Binding-site contacts:
Ligand atom CAI contacts residue VAL192 of chain 1.A at 3.8 Å (hydrophobic).
Ligand atom CAM contacts residue PRO177 of chain 1.A at 3.7 Å (hydrophobic).
Ligand atom CAA contacts residue SER178 of chain 1.A at 3.5 Å.
Ligand atom CAS contacts residue ASN228 of chain 1.A at 3.8 Å.
Ligand atom CAL contacts residue PHE155 of chain 1.A at 3.7 Å (hydrophobic).
Ligand atom CBA contacts residue TRP203 of chain 1.A at 3.5 Å (hydrophobic).
Ligand atom CAH contacts residue ASP112 of chain 1.A at 3.4 Å.
Ligand atom CAD contacts residue PHE137 of chain 1.A at 3.8 Å (hydrophobic).
Ligand atom CAK contacts residue PHE135 of chain 1.A at 3.7 Å (hydrophobic).
Ligand atom OAW contacts residue MET195 of chain 1.A at 3.2 Å.
Ligand atom CAJ contacts residue PHE155 of chain 1.A at 3.7 Å (hydrophobic).
Ligand atom CAA contacts residue TYR153 of chain 1.A at 3.9 Å (hydrophobic).
Ligand atom OAC contacts residue ILE113 of chain 1.A at 3.3 Å (h-bond).
Ligand atom CAE contacts residue GLN202 of chain 1.A at 3.4 Å.
Ligand atom NAT contacts residue PHE155 of chain 1.A at 3.9 Å.
Ligand atom CAS contacts residue TYR201 of chain 1.A at 3.6 Å (hydrophobic).
Ligand atom NBD contacts residue ASN228 of chain 1.A at 3.9 Å.
Ligand atom NBC contacts residue TRP203 of chain 1.A at 3.8 Å.
Ligand atom CAA contacts residue PRO177 of chain 1.A at 3.2 Å (hydrophobic).
Ligand atom CAS contacts residue TRP203 of chain 1.A at 3.4 Å (hydrophobic).
Ligand atom CAA contacts residue VAL179 of chain 1.A at 3.4 Å (hydrophobic).
Ligand atom NBD contacts residue TRP203 of chain 1.A at 3.2 Å.
Ligand atom CAG contacts residue GLN202 of chain 1.A at 3.4 Å.
Ligand atom CAN contacts residue ILE111 of chain 1.A at 3.6 Å (hydrophobic).
Ligand atom CAF contacts residue ASP112 of chain 1.A at 3.6 Å.
Ligand atom CAI contacts residue PHE135 of chain 1.A at 3.7 Å (hydrophobic).
Ligand atom CAE contacts residue ASN228 of chain 1.A at 3.4 Å.
Ligand atom CAJ contacts residue ILE24 of chain 1.C at 3.9 Å (hydrophobic).
Ligand atom CAX contacts residue TRP203 of chain 1.A at 3.5 Å (hydrophobic).
Ligand atom CAG contacts residue TRP203 of chain 1.A at 3.7 Å (hydrophobic).
Ligand atom CAG contacts residue ASN228 of chain 1.A at 3.2 Å.
Ligand atom CBA contacts residue ASN228 of chain 1.A at 3.7 Å.
Ligand atom OAC contacts residue ASP112 of chain 1.A at 3.7 Å.
Ligand atom CAM contacts residue PHE155 of chain 1.A at 3.8 Å (hydrophobic).
Ligand atom CAN contacts residue PHE135 of chain 1.A at 3.7 Å (hydrophobic).
Ligand atom CAO contacts residue ILE111 of chain 1.A at 3.8 Å (hydrophobic).
Ligand atom CAH contacts residue THR114 of chain 1.A at 3.8 Å.
Ligand atom OAC contacts residue TRP203 of chain 1.A at 3.9 Å.
Ligand atom CAF contacts residue THR114 of chain 1.A at 3.6 Å.
Ligand atom CAR contacts residue TYR201 of chain 1.A at 3.4 Å (hydrophobic).

This small molecule binds to this protein.
Small molecule (SMILES): CCO/N=C/c1ccc(OCC[C@@H](C)CCN2CCN(c3ccncc3)C2=O)cc1

Sequence of chain 1.A:
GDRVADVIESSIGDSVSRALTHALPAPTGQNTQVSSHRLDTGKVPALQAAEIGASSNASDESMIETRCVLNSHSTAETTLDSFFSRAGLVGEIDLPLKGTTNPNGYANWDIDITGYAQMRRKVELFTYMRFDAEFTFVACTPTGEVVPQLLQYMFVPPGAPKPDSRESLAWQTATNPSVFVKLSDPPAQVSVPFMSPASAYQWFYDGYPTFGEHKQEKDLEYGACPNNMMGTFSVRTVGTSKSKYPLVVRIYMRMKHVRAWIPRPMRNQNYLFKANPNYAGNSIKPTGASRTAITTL

Sequence of chain 1.C:
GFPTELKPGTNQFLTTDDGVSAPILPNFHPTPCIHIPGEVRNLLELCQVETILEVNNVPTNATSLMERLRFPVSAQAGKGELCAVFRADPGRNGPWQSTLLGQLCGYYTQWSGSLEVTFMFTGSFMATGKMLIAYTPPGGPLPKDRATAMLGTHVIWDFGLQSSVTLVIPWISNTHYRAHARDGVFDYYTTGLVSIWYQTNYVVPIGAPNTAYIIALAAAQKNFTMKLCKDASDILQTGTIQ

Sequence of chain 2.C:
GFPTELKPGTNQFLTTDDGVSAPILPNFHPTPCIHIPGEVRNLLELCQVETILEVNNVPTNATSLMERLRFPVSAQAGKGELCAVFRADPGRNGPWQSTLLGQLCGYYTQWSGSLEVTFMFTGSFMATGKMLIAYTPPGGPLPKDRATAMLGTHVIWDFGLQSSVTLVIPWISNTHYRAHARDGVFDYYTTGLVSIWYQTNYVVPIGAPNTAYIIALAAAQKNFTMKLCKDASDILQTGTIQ